A small-molecule ligand and the protein it binds are described below.
Small molecule (SMILES): Nc1ncnc2c1ncn2[C@@H]1O[C@H](COP(=O)(O)OP(=O)(O)OP(O)(O)=S)[C@@H](O)[C@H]1O

Sequence of chain 1.A:
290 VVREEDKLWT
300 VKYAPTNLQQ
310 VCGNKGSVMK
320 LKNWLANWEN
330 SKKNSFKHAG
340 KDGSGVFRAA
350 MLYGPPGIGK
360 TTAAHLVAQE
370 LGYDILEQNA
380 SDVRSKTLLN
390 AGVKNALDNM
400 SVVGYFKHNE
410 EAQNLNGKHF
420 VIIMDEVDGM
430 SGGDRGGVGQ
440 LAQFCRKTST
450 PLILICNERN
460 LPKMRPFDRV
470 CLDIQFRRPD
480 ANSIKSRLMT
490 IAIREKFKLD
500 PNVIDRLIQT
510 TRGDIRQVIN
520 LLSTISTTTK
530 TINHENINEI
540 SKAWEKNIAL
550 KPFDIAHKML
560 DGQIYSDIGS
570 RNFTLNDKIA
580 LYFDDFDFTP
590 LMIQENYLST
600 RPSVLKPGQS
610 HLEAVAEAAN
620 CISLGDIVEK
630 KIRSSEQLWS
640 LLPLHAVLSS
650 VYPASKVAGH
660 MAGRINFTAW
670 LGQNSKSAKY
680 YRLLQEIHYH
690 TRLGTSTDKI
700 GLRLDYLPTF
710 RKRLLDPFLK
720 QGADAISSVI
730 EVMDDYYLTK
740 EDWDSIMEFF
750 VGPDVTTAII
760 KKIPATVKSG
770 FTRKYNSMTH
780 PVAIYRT

Sequence of chain 1.B:
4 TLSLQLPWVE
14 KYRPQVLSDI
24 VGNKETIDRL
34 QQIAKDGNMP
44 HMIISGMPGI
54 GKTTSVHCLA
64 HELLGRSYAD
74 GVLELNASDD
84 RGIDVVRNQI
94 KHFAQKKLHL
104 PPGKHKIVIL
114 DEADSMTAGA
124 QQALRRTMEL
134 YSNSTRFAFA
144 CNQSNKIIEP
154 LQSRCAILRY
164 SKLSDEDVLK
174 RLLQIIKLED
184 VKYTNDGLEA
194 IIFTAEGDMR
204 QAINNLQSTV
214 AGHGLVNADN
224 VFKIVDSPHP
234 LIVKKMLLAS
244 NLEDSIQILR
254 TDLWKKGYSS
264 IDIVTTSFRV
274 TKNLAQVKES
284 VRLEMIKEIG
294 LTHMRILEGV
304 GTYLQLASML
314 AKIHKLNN

Binding-site contacts:
Ligand atom N6 contacts residue ILE357 of chain 1.A at 3.5 Å (h-bond).
Ligand atom PG contacts residue ARG515 of chain 1.A at 3.4 Å.
Ligand atom O1B contacts residue THR360 of chain 1.A at 3.1 Å (h-bond).
Ligand atom O1A contacts residue MG1 of chain 1.M at 2.5 Å.
Ligand atom O2G contacts residue ARG157 of chain 1.B at 2.8 Å (salt-bridge).
Ligand atom C5' contacts residue ARG515 of chain 1.A at 3.6 Å.
Ligand atom O2B contacts residue GLY358 of chain 1.A at 2.5 Å (h-bond).
Ligand atom O1B contacts residue MG1 of chain 1.M at 2.8 Å.
Ligand atom O2B contacts residue ILE357 of chain 1.A at 3.2 Å (h-bond).
Ligand atom O1A contacts residue ARG515 of chain 1.A at 2.9 Å (salt-bridge).
Ligand atom S1G contacts residue ARG157 of chain 1.B at 2.9 Å (salt-bridge).
Ligand atom O3G contacts residue ARG128 of chain 1.B at 3.2 Å (salt-bridge).
Ligand atom S1G contacts residue ARG128 of chain 1.B at 3.6 Å.
Ligand atom O2A contacts residue GLY358 of chain 1.A at 3.4 Å.
Ligand atom N6 contacts residue CYS311 of chain 1.A at 3.0 Å (h-bond).
Ligand atom C6 contacts residue ILE514 of chain 1.A at 3.4 Å (hydrophobic).
Ligand atom S1G contacts residue ARG515 of chain 1.A at 2.7 Å (salt-bridge).
Ligand atom N7 contacts residue ILE357 of chain 1.A at 2.9 Å (h-bond).
Ligand atom C5 contacts residue ILE514 of chain 1.A at 3.5 Å (hydrophobic).
Ligand atom O2B contacts residue LYS359 of chain 1.A at 2.7 Å (salt-bridge).
Ligand atom O3G contacts residue LYS359 of chain 1.A at 3.6 Å (salt-bridge).
Ligand atom N1 contacts residue CYS311 of chain 1.A at 3.6 Å (h-bond).
Ligand atom O2G contacts residue MG1 of chain 1.M at 2.0 Å.
Ligand atom O3' contacts residue ALA303 of chain 1.A at 3.4 Å.
Ligand atom PG contacts residue MG1 of chain 1.M at 3.6 Å.
Ligand atom O3B contacts residue GLY356 of chain 1.A at 2.8 Å (h-bond).
Ligand atom O2' contacts residue THR299 of chain 1.A at 2.6 Å (h-bond).
Ligand atom O3G contacts residue ASN456 of chain 1.A at 2.7 Å (h-bond).
Ligand atom O4' contacts residue ARG515 of chain 1.A at 3.6 Å.
Ligand atom PA contacts residue MG1 of chain 1.M at 3.6 Å.
Ligand atom O2A contacts residue THR361 of chain 1.A at 3.1 Å (h-bond).
Ligand atom O3' contacts residue THR299 of chain 1.A at 2.9 Å (h-bond).
Ligand atom PB contacts residue GLY358 of chain 1.A at 3.6 Å.
Ligand atom O3B contacts residue ARG515 of chain 1.A at 3.4 Å (salt-bridge).
Ligand atom O1A contacts residue GLU132 of chain 1.B at 2.9 Å (salt-bridge).
Ligand atom O3A contacts residue GLY358 of chain 1.A at 3.5 Å (h-bond).
Ligand atom C8 contacts residue GLY358 of chain 1.A at 3.7 Å.
Ligand atom N6 contacts residue ILE514 of chain 1.A at 3.6 Å.
Ligand atom O2A contacts residue THR360 of chain 1.A at 3.7 Å.
Ligand atom N7 contacts residue GLY358 of chain 1.A at 3.2 Å.